Sequence of chain 1.I:
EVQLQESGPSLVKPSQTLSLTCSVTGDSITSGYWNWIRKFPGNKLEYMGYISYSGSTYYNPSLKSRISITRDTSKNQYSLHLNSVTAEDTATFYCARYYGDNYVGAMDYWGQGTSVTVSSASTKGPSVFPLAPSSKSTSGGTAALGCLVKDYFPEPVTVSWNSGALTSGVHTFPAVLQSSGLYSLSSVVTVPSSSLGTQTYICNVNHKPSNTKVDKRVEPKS

Binding-site contacts:
Ligand atom C04 contacts residue TYR47 of chain 1.I at 3.7 Å (hydrophobic).
Ligand atom C03 contacts residue TYR98 of chain 1.I at 3.8 Å (hydrophobic).
Ligand atom C23 contacts residue TYR33 of chain 1.I at 3.1 Å (hydrophobic).
Ligand atom C07 contacts residue ASN96 of chain 1.J at 3.4 Å.
Ligand atom C08 contacts residue ASN96 of chain 1.J at 3.4 Å.
Ligand atom C07 contacts residue ASN102 of chain 1.I at 3.5 Å.
Ligand atom O01 contacts residue TYR98 of chain 1.I at 3.8 Å.
Ligand atom C18 contacts residue ASN33 of chain 1.J at 3.5 Å.
Ligand atom C22 contacts residue ASN102 of chain 1.I at 3.7 Å.
Ligand atom C19 contacts residue ASN102 of chain 1.I at 3.8 Å.
Ligand atom C10 contacts residue ASN96 of chain 1.J at 3.3 Å.
Ligand atom C10 contacts residue ASN102 of chain 1.I at 3.3 Å.
Ligand atom C12 contacts residue TYR37 of chain 1.J at 3.7 Å (hydrophobic).
Ligand atom C11 contacts residue ASN102 of chain 1.I at 3.1 Å.
Ligand atom C19 contacts residue TYR37 of chain 1.J at 3.4 Å (hydrophobic).
Ligand atom C08 contacts residue ASN102 of chain 1.I at 3.0 Å.
Ligand atom C18 contacts residue HIS31 of chain 1.J at 3.8 Å.
Ligand atom N09 contacts residue ASN102 of chain 1.I at 2.8 Å (h-bond).
Ligand atom C04 contacts residue ASN35 of chain 1.I at 3.2 Å.
Ligand atom C18 contacts residue TYR37 of chain 1.J at 3.6 Å (hydrophobic).
Ligand atom C24 contacts residue TYR50 of chain 1.I at 3.6 Å (hydrophobic).
Ligand atom N09 contacts residue ASN96 of chain 1.J at 3.7 Å.
Ligand atom C16 contacts residue ASN102 of chain 1.I at 3.2 Å.
Ligand atom C12 contacts residue ASN102 of chain 1.I at 3.4 Å.
Ligand atom C21 contacts residue TYR98 of chain 1.I at 3.8 Å (hydrophobic).
Ligand atom C12 contacts residue ASN96 of chain 1.J at 3.5 Å.
Ligand atom C04 contacts residue TRP101 of chain 1.J at 3.7 Å (hydrophobic).
Ligand atom O01 contacts residue ASN96 of chain 1.J at 3.2 Å (h-bond).
Ligand atom C13 contacts residue LEU97 of chain 1.J at 3.4 Å (hydrophobic).
Ligand atom C06 contacts residue ASN96 of chain 1.J at 3.6 Å.
Ligand atom C04 contacts residue TYR98 of chain 1.I at 3.7 Å (hydrophobic).
Ligand atom C19 contacts residue HIS31 of chain 1.J at 3.6 Å.
Ligand atom C14 contacts residue ASN102 of chain 1.I at 3.4 Å.
Ligand atom C15 contacts residue ASN102 of chain 1.I at 3.2 Å.
Ligand atom C21 contacts residue ASN102 of chain 1.I at 3.8 Å.
Ligand atom C21 contacts residue ASP101 of chain 1.I at 3.7 Å.
Ligand atom C07 contacts residue TYR98 of chain 1.I at 3.5 Å (hydrophobic).
Ligand atom C22 contacts residue TYR33 of chain 1.I at 3.4 Å (hydrophobic).
Ligand atom C12 contacts residue LEU97 of chain 1.J at 3.7 Å (hydrophobic).
Ligand atom O01 contacts residue TRP101 of chain 1.J at 2.8 Å (h-bond).

This protein binds this small molecule.
Small molecule (SMILES): CCC(=O)N(c1ccccc1)C1CCN(CCc2ccccc2)CC1

Sequence of chain 1.J:
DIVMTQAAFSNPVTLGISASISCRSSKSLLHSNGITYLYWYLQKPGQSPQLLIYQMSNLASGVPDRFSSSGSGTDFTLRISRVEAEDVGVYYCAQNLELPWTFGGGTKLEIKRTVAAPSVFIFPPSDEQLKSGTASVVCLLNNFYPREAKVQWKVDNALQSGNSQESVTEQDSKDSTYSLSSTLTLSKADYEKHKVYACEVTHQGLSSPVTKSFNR